Sequence of chain 1.M:
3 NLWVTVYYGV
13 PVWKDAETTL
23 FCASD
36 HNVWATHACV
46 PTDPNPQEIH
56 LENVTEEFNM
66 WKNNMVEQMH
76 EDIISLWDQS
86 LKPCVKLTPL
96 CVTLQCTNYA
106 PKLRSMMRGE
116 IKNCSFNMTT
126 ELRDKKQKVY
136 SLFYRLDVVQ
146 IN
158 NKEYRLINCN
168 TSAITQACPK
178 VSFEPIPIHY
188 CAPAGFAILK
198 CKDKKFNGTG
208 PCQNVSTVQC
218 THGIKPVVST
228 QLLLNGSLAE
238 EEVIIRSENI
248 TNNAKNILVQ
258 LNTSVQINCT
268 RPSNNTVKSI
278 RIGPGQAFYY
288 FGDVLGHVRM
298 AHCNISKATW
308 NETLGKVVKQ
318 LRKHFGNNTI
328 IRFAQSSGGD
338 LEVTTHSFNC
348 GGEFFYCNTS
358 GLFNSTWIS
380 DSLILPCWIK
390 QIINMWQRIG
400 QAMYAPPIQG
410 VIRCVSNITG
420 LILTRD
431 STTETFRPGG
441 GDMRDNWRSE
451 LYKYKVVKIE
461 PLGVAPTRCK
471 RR

This small molecule binds to this protein.
Small molecule (SMILES): CC(=O)N[C@@H]1[C@@H](O)[C@H](O)[C@@H](CO)O[C@H]1O

Binding-site contacts:
Ligand atom C7 contacts residue ASP290 of chain 1.M at 3.8 Å.
Ligand atom C8 contacts residue TYR104 of chain 1.M at 4.4 Å (hydrophobic).
Ligand atom N2 contacts residue ASN118 of chain 1.M at 3.0 Å (h-bond).
Ligand atom C7 contacts residue TYR104 of chain 1.M at 4.3 Å (hydrophobic).
Ligand atom O7 contacts residue ASP290 of chain 1.M at 3.1 Å (salt-bridge).
Ligand atom C4 contacts residue ASN118 of chain 1.M at 4.2 Å.
Ligand atom C8 contacts residue LEU137 of chain 1.M at 3.8 Å (hydrophobic).
Ligand atom C2 contacts residue ASN118 of chain 1.M at 2.5 Å.
Ligand atom C7 contacts residue ASN118 of chain 1.M at 4.1 Å.
Ligand atom C3 contacts residue ASN118 of chain 1.M at 3.8 Å.
Ligand atom C7 contacts residue LEU137 of chain 1.M at 4.3 Å (hydrophobic).
Ligand atom C1 contacts residue ASN118 of chain 1.M at 1.4 Å.
Ligand atom C5 contacts residue ASN118 of chain 1.M at 3.6 Å.
Ligand atom O7 contacts residue TYR104 of chain 1.M at 4.2 Å.
Ligand atom O5 contacts residue ASN118 of chain 1.M at 2.3 Å (h-bond).
Ligand atom C8 contacts residue ASP290 of chain 1.M at 3.6 Å.
Ligand atom N2 contacts residue LEU137 of chain 1.M at 4.3 Å.
Ligand atom C8 contacts residue GLY289 of chain 1.M at 3.9 Å.